Sequence of chain 1.A:
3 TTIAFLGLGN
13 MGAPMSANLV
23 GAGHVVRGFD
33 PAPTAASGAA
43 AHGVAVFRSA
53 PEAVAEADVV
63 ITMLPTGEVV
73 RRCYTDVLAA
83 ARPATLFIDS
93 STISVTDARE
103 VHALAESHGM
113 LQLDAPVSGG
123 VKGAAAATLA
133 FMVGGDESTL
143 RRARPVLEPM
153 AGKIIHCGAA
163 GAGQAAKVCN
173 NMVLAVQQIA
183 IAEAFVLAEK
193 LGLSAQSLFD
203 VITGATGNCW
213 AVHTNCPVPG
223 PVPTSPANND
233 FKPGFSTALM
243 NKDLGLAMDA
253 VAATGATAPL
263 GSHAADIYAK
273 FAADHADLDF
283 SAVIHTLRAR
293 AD

The small molecule below binds the protein below.
Small molecule (SMILES): C[C@@H](CCC(=O)O)C(=O)O

Binding-site contacts:
Ligand atom C7 contacts residue ARG146 of chain 1.A at 4.0 Å.
Ligand atom O9 contacts residue PRO151 of chain 1.A at 4.3 Å.
Ligand atom O9 contacts residue GLU150 of chain 1.A at 2.5 Å (salt-bridge).
Ligand atom C7 contacts residue GLY154 of chain 1.A at 4.0 Å.
Ligand atom O10 contacts residue ARG146 of chain 1.A at 3.3 Å (salt-bridge).
Ligand atom C2 contacts residue GLU150 of chain 1.A at 3.1 Å.
Ligand atom C3 contacts residue ALA153 of chain 1.A at 4.2 Å (hydrophobic).
Ligand atom C3 contacts residue GLU150 of chain 1.A at 4.1 Å.
Ligand atom O12 contacts residue ARG146 of chain 1.A at 4.2 Å.
Ligand atom C1 contacts residue ALA153 of chain 1.A at 2.6 Å (hydrophobic).
Ligand atom O12 contacts residue ILE156 of chain 1.A at 3.2 Å (h-bond).
Ligand atom O9 contacts residue ALA129 of chain 1.A at 4.5 Å.
Ligand atom O8 contacts residue ALA153 of chain 1.A at 2.9 Å (h-bond).
Ligand atom C4 contacts residue ALA153 of chain 1.A at 4.1 Å (hydrophobic).
Ligand atom C4 contacts residue GLY154 of chain 1.A at 3.6 Å.
Ligand atom O12 contacts residue GLY154 of chain 1.A at 3.6 Å.
Ligand atom C5 contacts residue GLY154 of chain 1.A at 3.8 Å.
Ligand atom C1 contacts residue GLU150 of chain 1.A at 3.2 Å.
Ligand atom C7 contacts residue ILE156 of chain 1.A at 4.4 Å (hydrophobic).
Ligand atom C2 contacts residue ALA153 of chain 1.A at 3.0 Å (hydrophobic).
Ligand atom O12 contacts residue LYS155 of chain 1.A at 3.3 Å.
Ligand atom C7 contacts residue LYS155 of chain 1.A at 4.3 Å.
Ligand atom O8 contacts residue GLU150 of chain 1.A at 4.4 Å.
Ligand atom O8 contacts residue GLY154 of chain 1.A at 4.3 Å.
Ligand atom O9 contacts residue ALA153 of chain 1.A at 2.8 Å (h-bond).